Sequence of chain 2.G:
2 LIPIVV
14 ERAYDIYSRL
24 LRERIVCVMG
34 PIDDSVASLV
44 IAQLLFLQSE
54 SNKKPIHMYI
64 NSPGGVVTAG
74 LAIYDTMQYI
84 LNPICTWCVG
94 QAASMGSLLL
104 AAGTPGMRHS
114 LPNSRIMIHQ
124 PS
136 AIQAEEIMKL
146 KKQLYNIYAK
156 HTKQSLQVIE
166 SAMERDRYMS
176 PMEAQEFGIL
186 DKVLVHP

Binding-site contacts:
Ligand atom C17 contacts residue LEU23 of chain 2.A at 3.5 Å (hydrophobic).
Ligand atom C13 contacts residue TYR62 of chain 2.A at 3.7 Å (hydrophobic).
Ligand atom N2 contacts residue TYR62 of chain 2.A at 2.7 Å (h-bond).
Ligand atom CL1 contacts residue PHE49 of chain 2.G at 3.4 Å.
Ligand atom N5 contacts residue TYR62 of chain 2.A at 3.8 Å.
Ligand atom C20 contacts residue GLU26 of chain 2.A at 3.6 Å.
Ligand atom N1 contacts residue VAL92 of chain 2.A at 3.6 Å.
Ligand atom C7 contacts residue TRP90 of chain 2.A at 3.4 Å (hydrophobic).
Ligand atom C21 contacts residue ILE28 of chain 2.A at 3.6 Å (hydrophobic).
Ligand atom C8 contacts residue TYR62 of chain 2.A at 3.5 Å (hydrophobic).
Ligand atom C18 contacts residue PHE49 of chain 2.G at 3.8 Å (hydrophobic).
Ligand atom C19 contacts residue SER52 of chain 2.G at 3.6 Å.
Ligand atom C22 contacts residue HIS60 of chain 2.A at 3.8 Å.
Ligand atom C23 contacts residue HIS60 of chain 2.A at 3.1 Å.
Ligand atom N4 contacts residue ILE28 of chain 2.A at 3.7 Å.
Ligand atom C8 contacts residue TRP90 of chain 2.A at 3.3 Å (hydrophobic).
Ligand atom C4 contacts residue THR79 of chain 2.G at 3.6 Å.
Ligand atom C24 contacts residue TYR62 of chain 2.A at 3.4 Å (hydrophobic).
Ligand atom C10 contacts residue TYR62 of chain 2.A at 2.9 Å (hydrophobic).
Ligand atom C22 contacts residue GLU26 of chain 2.A at 3.5 Å.
Ligand atom C1 contacts residue VAL92 of chain 2.A at 3.5 Å (hydrophobic).
Ligand atom C5 contacts residue TYR82 of chain 2.G at 3.2 Å (hydrophobic).
Ligand atom C9 contacts residue HIS60 of chain 2.A at 3.5 Å.
Ligand atom C17 contacts residue LEU48 of chain 2.G at 3.8 Å (hydrophobic).
Ligand atom C1 contacts residue ILE44 of chain 2.G at 3.8 Å (hydrophobic).
Ligand atom C19 contacts residue GLU26 of chain 2.A at 3.4 Å.
Ligand atom CL1 contacts residue ARG22 of chain 2.A at 3.5 Å.
Ligand atom N5 contacts residue ILE28 of chain 2.A at 3.8 Å.
Ligand atom O1 contacts residue LEU48 of chain 2.G at 3.4 Å.
Ligand atom C1 contacts residue TYR62 of chain 2.A at 3.6 Å (hydrophobic).
Ligand atom C11 contacts residue TYR62 of chain 2.A at 2.9 Å (hydrophobic).
Ligand atom C20 contacts residue SER52 of chain 2.G at 3.4 Å.
Ligand atom C4 contacts residue TYR82 of chain 2.G at 3.7 Å (hydrophobic).
Ligand atom C12 contacts residue TYR62 of chain 2.A at 3.0 Å (hydrophobic).
Ligand atom N1 contacts residue ILE44 of chain 2.G at 3.8 Å.
Ligand atom C16 contacts residue LEU48 of chain 2.G at 3.7 Å (hydrophobic).
Ligand atom C3 contacts residue THR79 of chain 2.G at 3.0 Å.
Ligand atom C9 contacts residue TYR62 of chain 2.A at 3.1 Å (hydrophobic).
Ligand atom N1 contacts residue TYR62 of chain 2.A at 3.3 Å.
Ligand atom C7 contacts residue TYR62 of chain 2.A at 3.8 Å (hydrophobic).

Sequence of chain 2.A:
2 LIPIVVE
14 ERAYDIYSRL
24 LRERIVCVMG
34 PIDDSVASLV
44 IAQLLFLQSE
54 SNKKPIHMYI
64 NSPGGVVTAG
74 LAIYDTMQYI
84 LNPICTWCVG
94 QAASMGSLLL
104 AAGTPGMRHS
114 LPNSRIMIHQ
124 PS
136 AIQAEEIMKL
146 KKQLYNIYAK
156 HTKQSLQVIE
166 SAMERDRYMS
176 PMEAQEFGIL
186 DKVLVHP

This small molecule binds to this protein.
Small molecule (SMILES): N#Cc1cccc(CN2CCC3=C(C2)C(=O)N(Cc2ccc(Cl)cc2)C2=NCCN23)c1